Sequence of chain 1.D:
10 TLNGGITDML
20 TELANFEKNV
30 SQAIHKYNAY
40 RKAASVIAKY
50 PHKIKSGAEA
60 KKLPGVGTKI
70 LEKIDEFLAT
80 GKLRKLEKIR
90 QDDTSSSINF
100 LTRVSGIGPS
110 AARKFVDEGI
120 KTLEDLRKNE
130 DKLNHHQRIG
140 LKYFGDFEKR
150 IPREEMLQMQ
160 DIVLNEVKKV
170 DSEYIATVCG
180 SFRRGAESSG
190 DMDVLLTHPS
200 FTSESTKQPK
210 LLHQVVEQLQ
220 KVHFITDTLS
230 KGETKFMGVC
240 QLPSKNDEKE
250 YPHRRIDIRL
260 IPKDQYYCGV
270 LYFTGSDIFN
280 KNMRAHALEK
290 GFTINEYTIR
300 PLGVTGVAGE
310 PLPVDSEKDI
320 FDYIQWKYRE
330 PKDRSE

This protein binds this small molecule.
Small molecule (SMILES): Cc1cn([C@H]2C[C@H](O)[C@@H](COP(=O)(O)OP(=O)(O)C(F)(F)P(=O)(O)O)O2)c(=O)[nH]c1=O

Binding-site contacts:
Ligand atom O1B contacts residue SER180 of chain 1.D at 3.3 Å (h-bond).
Ligand atom O1B contacts residue MG1 of chain 1.G at 2.1 Å.
Ligand atom O2B contacts residue ARG183 of chain 1.D at 2.9 Å (salt-bridge).
Ligand atom O2 contacts residue ASN279 of chain 1.D at 2.8 Å (h-bond).
Ligand atom O3' contacts residue THR273 of chain 1.D at 3.5 Å (h-bond).
Ligand atom C4 contacts residue ASP276 of chain 1.D at 3.4 Å.
Ligand atom O1G contacts residue ASP190 of chain 1.D at 2.9 Å (salt-bridge).
Ligand atom PA contacts residue NA1 of chain 1.H at 3.4 Å.
Ligand atom O3G contacts residue GLY189 of chain 1.D at 3.2 Å (h-bond).
Ligand atom C2' contacts residue GLY274 of chain 1.D at 3.6 Å.
Ligand atom C5 contacts residue ASP276 of chain 1.D at 3.5 Å.
Ligand atom O1A contacts residue ASP190 of chain 1.D at 3.1 Å (salt-bridge).
Ligand atom O3' contacts residue PHE272 of chain 1.D at 3.5 Å (h-bond).
Ligand atom PG contacts residue GLY189 of chain 1.D at 3.5 Å.
Ligand atom O1A contacts residue NA1 of chain 1.H at 2.5 Å (h-bond).
Ligand atom C1' contacts residue ASN279 of chain 1.D at 3.6 Å.
Ligand atom O3A contacts residue MG1 of chain 1.G at 3.5 Å.
Ligand atom N3 contacts residue ASP276 of chain 1.D at 3.6 Å.
Ligand atom C4' contacts residue PHE272 of chain 1.D at 3.3 Å (hydrophobic).
Ligand atom PG contacts residue MG1 of chain 1.G at 3.2 Å.
Ligand atom O1B contacts residue ASP192 of chain 1.D at 3.0 Å (salt-bridge).
Ligand atom C5' contacts residue ASP192 of chain 1.D at 3.4 Å.
Ligand atom PB contacts residue MG1 of chain 1.G at 3.1 Å.
Ligand atom PA contacts residue MG1 of chain 1.G at 3.2 Å.
Ligand atom O1A contacts residue ASP192 of chain 1.D at 2.8 Å (salt-bridge).
Ligand atom C1' contacts residue TYR271 of chain 1.D at 3.4 Å (hydrophobic).
Ligand atom O2 contacts residue TYR271 of chain 1.D at 3.2 Å.
Ligand atom O1B contacts residue GLY179 of chain 1.D at 3.2 Å.
Ligand atom O3' contacts residue GLY274 of chain 1.D at 3.3 Å.
Ligand atom O3' contacts residue ARG183 of chain 1.D at 3.7 Å.
Ligand atom O5' contacts residue NA1 of chain 1.H at 3.6 Å.
Ligand atom O3G contacts residue SER180 of chain 1.D at 2.5 Å (h-bond).
Ligand atom O1A contacts residue MG1 of chain 1.G at 2.0 Å.
Ligand atom F3B contacts residue ARG183 of chain 1.D at 3.3 Å.
Ligand atom F3B contacts residue SER180 of chain 1.D at 3.5 Å.
Ligand atom O3G contacts residue MG1 of chain 1.G at 3.3 Å.
Ligand atom C2' contacts residue TYR271 of chain 1.D at 3.3 Å (hydrophobic).
Ligand atom C2' contacts residue ASN279 of chain 1.D at 3.3 Å.
Ligand atom O1G contacts residue MG1 of chain 1.G at 2.1 Å.
Ligand atom O2G contacts residue GLY189 of chain 1.D at 2.8 Å (h-bond).